Binding-site contacts:
Ligand atom O4 contacts residue GLY414 of chain 1.O at 4.0 Å.
Ligand atom O1A contacts residue GLY408 of chain 1.O at 4.2 Å.
Ligand atom O1B contacts residue GLN407 of chain 1.O at 2.9 Å (h-bond).
Ligand atom O8 contacts residue GLN407 of chain 1.O at 2.7 Å (h-bond).
Ligand atom O6 contacts residue SER412 of chain 1.O at 2.8 Å (h-bond).
Ligand atom O1A contacts residue GLY410 of chain 1.O at 4.3 Å.
Ligand atom C6 contacts residue GLY414 of chain 1.O at 4.3 Å.
Ligand atom O1B contacts residue SER412 of chain 1.O at 3.1 Å.
Ligand atom C2 contacts residue GLN407 of chain 1.O at 3.8 Å.
Ligand atom C6 contacts residue SER412 of chain 1.O at 3.3 Å.
Ligand atom O1A contacts residue GLN407 of chain 1.O at 4.4 Å.
Ligand atom O1B contacts residue SER409 of chain 1.O at 3.4 Å (h-bond).
Ligand atom C4 contacts residue SER415 of chain 1.O at 3.7 Å.
Ligand atom O8 contacts residue SER412 of chain 1.O at 4.0 Å.
Ligand atom O1B contacts residue GLY408 of chain 1.O at 3.2 Å (h-bond).
Ligand atom C5 contacts residue SER412 of chain 1.O at 3.5 Å.
Ligand atom C1 contacts residue SER412 of chain 1.O at 2.4 Å.
Ligand atom O1B contacts residue ALA406 of chain 1.O at 4.0 Å.
Ligand atom C4 contacts residue SER412 of chain 1.O at 2.6 Å.
Ligand atom O1A contacts residue SER412 of chain 1.O at 2.9 Å (h-bond).
Ligand atom C5 contacts residue GLY414 of chain 1.O at 4.3 Å.
Ligand atom O6 contacts residue GLN407 of chain 1.O at 2.7 Å (h-bond).
Ligand atom C8 contacts residue GLN407 of chain 1.O at 3.3 Å.
Ligand atom C1 contacts residue SER409 of chain 1.O at 3.3 Å.
Ligand atom C1 contacts residue GLN407 of chain 1.O at 3.7 Å.
Ligand atom O1A contacts residue SER409 of chain 1.O at 2.8 Å (h-bond).
Ligand atom C6 contacts residue GLN407 of chain 1.O at 3.6 Å.
Ligand atom C7 contacts residue GLN407 of chain 1.O at 3.3 Å.
Ligand atom C3 contacts residue SER415 of chain 1.O at 4.2 Å.
Ligand atom C2 contacts residue SER412 of chain 1.O at 1.4 Å.
Ligand atom N5 contacts residue SER412 of chain 1.O at 4.3 Å.
Ligand atom C3 contacts residue SER412 of chain 1.O at 1.8 Å.
Ligand atom O4 contacts residue SER415 of chain 1.O at 3.8 Å.
Ligand atom O4 contacts residue SER412 of chain 1.O at 3.8 Å.
Ligand atom C1 contacts residue GLY408 of chain 1.O at 4.2 Å.
Ligand atom C9 contacts residue GLN407 of chain 1.O at 3.5 Å.
Ligand atom C4 contacts residue GLY414 of chain 1.O at 3.6 Å.

Sequence of chain 1.O:
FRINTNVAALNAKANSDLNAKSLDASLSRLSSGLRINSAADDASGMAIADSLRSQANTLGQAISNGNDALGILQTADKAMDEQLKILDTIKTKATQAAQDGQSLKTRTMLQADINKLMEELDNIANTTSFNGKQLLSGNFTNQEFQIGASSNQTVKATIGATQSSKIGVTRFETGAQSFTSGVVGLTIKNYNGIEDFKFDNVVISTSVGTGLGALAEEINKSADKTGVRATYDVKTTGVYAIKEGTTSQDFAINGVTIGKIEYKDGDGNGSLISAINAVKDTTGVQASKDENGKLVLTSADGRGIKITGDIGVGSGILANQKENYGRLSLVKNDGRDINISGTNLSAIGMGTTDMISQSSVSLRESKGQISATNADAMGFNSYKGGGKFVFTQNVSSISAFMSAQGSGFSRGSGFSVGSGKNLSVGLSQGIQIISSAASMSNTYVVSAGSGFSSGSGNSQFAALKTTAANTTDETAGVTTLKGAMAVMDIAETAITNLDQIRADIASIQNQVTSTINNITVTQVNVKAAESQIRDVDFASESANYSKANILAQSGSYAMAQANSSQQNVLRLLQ

This protein binds this small molecule.
Small molecule (SMILES): C[C@H](O)[C@H](N)[C@@H]1O[C@](O)(C(=O)O)C[C@H](O)[C@@H]1N